Binding-site contacts:
Ligand atom O04 contacts residue HIS122 of chain 1.P at 2.3 Å.
Ligand atom C02 contacts residue HIS122 of chain 1.Q at 3.8 Å.
Ligand atom O01 contacts residue ZN1 of chain 1.WC at 2.0 Å.
Ligand atom O01 contacts residue HIS122 of chain 1.P at 3.6 Å.
Ligand atom O01 contacts residue HIS122 of chain 1.Q at 2.6 Å.
Ligand atom C02 contacts residue HIS122 of chain 1.R at 3.1 Å.
Ligand atom O04 contacts residue HIS122 of chain 1.Q at 4.0 Å.
Ligand atom C02 contacts residue HIS122 of chain 1.P at 3.7 Å.
Ligand atom C05 contacts residue ZN1 of chain 1.WC at 4.1 Å.
Ligand atom N03 contacts residue HIS122 of chain 1.P at 3.1 Å.
Ligand atom N03 contacts residue HIS122 of chain 1.Q at 4.5 Å.
Ligand atom O04 contacts residue ZN1 of chain 1.WC at 2.0 Å.
Ligand atom N03 contacts residue HIS122 of chain 1.R at 2.8 Å (h-bond).
Ligand atom C02 contacts residue ZN1 of chain 1.WC at 2.6 Å.
Ligand atom N03 contacts residue ZN1 of chain 1.WC at 2.6 Å.
Ligand atom O01 contacts residue HIS122 of chain 1.R at 2.9 Å.
Ligand atom O04 contacts residue HIS122 of chain 1.R at 2.0 Å (h-bond).
Ligand atom C05 contacts residue HIS122 of chain 1.R at 4.2 Å.

This small molecule binds to this protein.
Small molecule (SMILES): O=C(NO)c1ccc(C(=O)NO)o1

Sequence of chain 1.P:
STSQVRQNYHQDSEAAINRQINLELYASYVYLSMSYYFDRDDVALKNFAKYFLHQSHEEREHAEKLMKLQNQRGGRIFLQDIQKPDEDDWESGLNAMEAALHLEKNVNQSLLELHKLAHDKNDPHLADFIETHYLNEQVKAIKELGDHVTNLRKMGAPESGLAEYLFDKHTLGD

Sequence of chain 1.Q:
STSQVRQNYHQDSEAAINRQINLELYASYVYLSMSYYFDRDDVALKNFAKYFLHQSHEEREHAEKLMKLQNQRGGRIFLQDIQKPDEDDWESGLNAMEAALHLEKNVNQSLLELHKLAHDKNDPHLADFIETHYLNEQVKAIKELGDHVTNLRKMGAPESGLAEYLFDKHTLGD

Sequence of chain 1.R:
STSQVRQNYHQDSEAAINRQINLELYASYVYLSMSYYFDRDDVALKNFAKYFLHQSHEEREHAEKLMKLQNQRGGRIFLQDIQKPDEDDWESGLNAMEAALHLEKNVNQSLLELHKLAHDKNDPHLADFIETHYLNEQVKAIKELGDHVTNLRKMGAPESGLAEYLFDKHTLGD